Sequence of chain 1.A:
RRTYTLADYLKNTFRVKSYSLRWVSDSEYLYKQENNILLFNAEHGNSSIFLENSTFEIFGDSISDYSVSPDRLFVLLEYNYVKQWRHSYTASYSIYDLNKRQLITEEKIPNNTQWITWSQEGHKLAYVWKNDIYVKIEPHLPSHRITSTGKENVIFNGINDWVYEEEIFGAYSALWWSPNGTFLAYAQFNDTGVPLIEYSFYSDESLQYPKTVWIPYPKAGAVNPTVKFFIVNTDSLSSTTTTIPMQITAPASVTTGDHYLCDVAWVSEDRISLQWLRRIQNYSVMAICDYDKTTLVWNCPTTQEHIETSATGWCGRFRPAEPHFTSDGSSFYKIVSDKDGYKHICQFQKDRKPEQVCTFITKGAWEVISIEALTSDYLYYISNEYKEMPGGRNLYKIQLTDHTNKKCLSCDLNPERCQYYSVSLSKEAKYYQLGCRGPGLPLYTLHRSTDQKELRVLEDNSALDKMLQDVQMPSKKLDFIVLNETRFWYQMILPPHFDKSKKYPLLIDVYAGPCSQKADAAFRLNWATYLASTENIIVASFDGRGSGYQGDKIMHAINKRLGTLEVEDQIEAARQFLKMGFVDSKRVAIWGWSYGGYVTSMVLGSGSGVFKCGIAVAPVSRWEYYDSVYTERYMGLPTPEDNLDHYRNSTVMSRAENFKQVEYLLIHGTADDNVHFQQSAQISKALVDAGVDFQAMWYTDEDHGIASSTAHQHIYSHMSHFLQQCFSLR

Binding-site contacts:
Ligand atom C5 contacts residue ASN190 of chain 1.A at 2.9 Å.
Ligand atom O5 contacts residue ASN190 of chain 1.A at 2.4 Å (h-bond).
Ligand atom O7 contacts residue ILE155 of chain 1.A at 3.5 Å.
Ligand atom O4 contacts residue THR192 of chain 1.A at 4.2 Å.
Ligand atom C8 contacts residue ASN190 of chain 1.A at 4.5 Å.
Ligand atom C7 contacts residue GLN188 of chain 1.A at 4.4 Å.
Ligand atom O6 contacts residue THR192 of chain 1.A at 4.3 Å.
Ligand atom C2 contacts residue ASN190 of chain 1.A at 2.4 Å.
Ligand atom C7 contacts residue ILE155 of chain 1.A at 4.1 Å (hydrophobic).
Ligand atom N2 contacts residue ASN190 of chain 1.A at 2.9 Å (h-bond).
Ligand atom C5 contacts residue THR192 of chain 1.A at 3.1 Å.
Ligand atom C6 contacts residue ASN190 of chain 1.A at 4.2 Å.
Ligand atom C1 contacts residue THR226 of chain 1.A at 4.3 Å.
Ligand atom C4 contacts residue THR192 of chain 1.A at 4.2 Å.
Ligand atom N2 contacts residue LYS228 of chain 1.A at 3.8 Å.
Ligand atom C1 contacts residue ASN190 of chain 1.A at 1.4 Å.
Ligand atom C8 contacts residue LYS228 of chain 1.A at 3.7 Å.
Ligand atom C3 contacts residue ASN190 of chain 1.A at 2.9 Å.
Ligand atom C7 contacts residue ASN190 of chain 1.A at 3.3 Å.
Ligand atom C8 contacts residue GLN188 of chain 1.A at 3.3 Å.
Ligand atom O5 contacts residue THR226 of chain 1.A at 4.5 Å.
Ligand atom O3 contacts residue ASN190 of chain 1.A at 4.2 Å.
Ligand atom O5 contacts residue THR192 of chain 1.A at 4.0 Å.
Ligand atom O7 contacts residue ASN190 of chain 1.A at 3.3 Å (h-bond).
Ligand atom C4 contacts residue ASN190 of chain 1.A at 3.5 Å.
Ligand atom C7 contacts residue LYS228 of chain 1.A at 4.3 Å.
Ligand atom C6 contacts residue THR192 of chain 1.A at 3.1 Å.

A small-molecule ligand and the protein it binds are described below.
Small molecule (SMILES): CC(=O)N[C@@H]1[C@@H](O)[C@H](O)[C@@H](CO)O[C@H]1O